A protein and the small-molecule ligand that binds it are described below.
Small molecule (SMILES): CC(=O)N1CCN(c2ccc(OC[C@H]3CO[C@](Cn4ccnc4)(c4ccc(Cl)cc4Cl)O3)cc2)CC1

Binding-site contacts:
Ligand atom C15 contacts residue GLN53 of chain 2.B at 3.5 Å.
Ligand atom C4 contacts residue TYR29 of chain 2.B at 3.1 Å (hydrophobic).
Ligand atom N3 contacts residue HIS47 of chain 2.B at 3.0 Å (h-bond).
Ligand atom C2 contacts residue HEM1 of chain 2.I at 2.9 Å.
Ligand atom C21 contacts residue HIS47 of chain 2.B at 2.9 Å.
Ligand atom C18 contacts residue GLN53 of chain 2.B at 3.8 Å.
Ligand atom C1 contacts residue HEM1 of chain 2.I at 2.8 Å.
Ligand atom C11 contacts residue LEU57 of chain 2.B at 3.8 Å (hydrophobic).
Ligand atom C16 contacts residue ALA56 of chain 2.B at 3.3 Å (hydrophobic).
Ligand atom CL2 contacts residue ILE25 of chain 2.B at 3.4 Å.
Ligand atom C26 contacts residue PRO398 of chain 2.B at 3.8 Å (hydrophobic).
Ligand atom C14 contacts residue ALA56 of chain 2.B at 3.7 Å (hydrophobic).
Ligand atom N2 contacts residue HEM1 of chain 2.I at 1.8 Å.
Ligand atom C18 contacts residue PRO398 of chain 2.B at 3.8 Å (hydrophobic).
Ligand atom C14 contacts residue HEM1 of chain 2.I at 3.7 Å.
Ligand atom C17 contacts residue GLN53 of chain 2.B at 3.7 Å.
Ligand atom N3 contacts residue PRO398 of chain 2.B at 3.8 Å.
Ligand atom N4 contacts residue PRO398 of chain 2.B at 3.2 Å.
Ligand atom C21 contacts residue PRO398 of chain 2.B at 3.2 Å (hydrophobic).
Ligand atom O2 contacts residue GLN53 of chain 2.B at 3.6 Å.
Ligand atom C26 contacts residue ILE371 of chain 2.B at 3.8 Å (hydrophobic).
Ligand atom C10 contacts residue LEU102 of chain 2.B at 3.6 Å (hydrophobic).
Ligand atom C7 contacts residue GLN53 of chain 2.B at 3.6 Å.
Ligand atom C17 contacts residue PRO398 of chain 2.B at 3.4 Å (hydrophobic).
Ligand atom C16 contacts residue PRO398 of chain 2.B at 3.7 Å (hydrophobic).
Ligand atom CL2 contacts residue PHE28 of chain 2.B at 3.5 Å.
Ligand atom C22 contacts residue GLY397 of chain 2.B at 3.5 Å.
Ligand atom C16 contacts residue GLN53 of chain 2.B at 3.5 Å.
Ligand atom C20 contacts residue GLN53 of chain 2.B at 3.6 Å.
Ligand atom C23 contacts residue GLN52 of chain 2.B at 3.3 Å.
Ligand atom C20 contacts residue HEM1 of chain 2.I at 3.5 Å.
Ligand atom C22 contacts residue HIS47 of chain 2.B at 3.2 Å.
Ligand atom C10 contacts residue LEU57 of chain 2.B at 3.6 Å (hydrophobic).
Ligand atom C19 contacts residue GLN53 of chain 2.B at 3.7 Å.
Ligand atom C24 contacts residue PRO398 of chain 2.B at 3.7 Å (hydrophobic).
Ligand atom C18 contacts residue HIS47 of chain 2.B at 3.4 Å.
Ligand atom C22 contacts residue PRO398 of chain 2.B at 3.4 Å (hydrophobic).
Ligand atom C19 contacts residue HIS47 of chain 2.B at 2.9 Å.
Ligand atom C21 contacts residue GLY397 of chain 2.B at 3.6 Å.
Ligand atom C24 contacts residue GLN52 of chain 2.B at 3.6 Å.

Sequence of chain 2.B:
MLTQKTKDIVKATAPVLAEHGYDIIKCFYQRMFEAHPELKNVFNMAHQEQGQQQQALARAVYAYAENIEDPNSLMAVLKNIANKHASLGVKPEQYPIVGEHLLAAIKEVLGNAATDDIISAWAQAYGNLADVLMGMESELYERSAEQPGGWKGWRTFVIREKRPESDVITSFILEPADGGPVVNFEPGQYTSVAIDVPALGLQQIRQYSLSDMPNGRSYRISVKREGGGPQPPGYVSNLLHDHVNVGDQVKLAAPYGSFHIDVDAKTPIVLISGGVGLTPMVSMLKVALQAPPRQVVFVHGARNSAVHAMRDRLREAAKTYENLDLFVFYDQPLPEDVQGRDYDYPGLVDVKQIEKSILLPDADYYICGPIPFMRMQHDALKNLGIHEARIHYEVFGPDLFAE